The small molecule below binds the protein below.
Small molecule (SMILES): CC(=O)N[C@@H]1[C@@H](O)[C@H](O)[C@@H](CO)O[C@H]1O

Binding-site contacts:
Ligand atom N2 contacts residue THR85 of chain 30.F at 4.5 Å.
Ligand atom N2 contacts residue PRO86 of chain 30.F at 3.9 Å.
Ligand atom C8 contacts residue PRO86 of chain 30.F at 3.6 Å (hydrophobic).
Ligand atom C4 contacts residue ASN175 of chain 30.F at 4.2 Å.
Ligand atom C3 contacts residue THR85 of chain 30.F at 4.3 Å.
Ligand atom C8 contacts residue GLU87 of chain 30.F at 3.6 Å.
Ligand atom O7 contacts residue ASN175 of chain 30.F at 3.5 Å (h-bond).
Ligand atom C5 contacts residue THR85 of chain 30.F at 4.0 Å.
Ligand atom C1 contacts residue GLU174 of chain 30.F at 4.1 Å.
Ligand atom N2 contacts residue ASN175 of chain 30.F at 2.9 Å (h-bond).
Ligand atom O5 contacts residue THR85 of chain 30.F at 4.3 Å.
Ligand atom C7 contacts residue ASN175 of chain 30.F at 3.4 Å.
Ligand atom O4 contacts residue NAG1 of chain 30.K at 2.3 Å (h-bond).
Ligand atom C6 contacts residue NAG1 of chain 30.K at 4.2 Å.
Ligand atom O6 contacts residue THR85 of chain 30.F at 4.4 Å.
Ligand atom C8 contacts residue ASN175 of chain 30.F at 4.5 Å.
Ligand atom C3 contacts residue NAG1 of chain 30.K at 3.7 Å.
Ligand atom O3 contacts residue NAG1 of chain 30.K at 3.9 Å.
Ligand atom C1 contacts residue ASN175 of chain 30.F at 1.4 Å.
Ligand atom C1 contacts residue THR85 of chain 30.F at 3.8 Å.
Ligand atom C2 contacts residue ASN175 of chain 30.F at 2.4 Å.
Ligand atom C8 contacts residue ARG88 of chain 30.F at 4.3 Å.
Ligand atom O5 contacts residue GLU174 of chain 30.F at 3.5 Å (salt-bridge).
Ligand atom C3 contacts residue ASN175 of chain 30.F at 3.8 Å.
Ligand atom C5 contacts residue ASN175 of chain 30.F at 3.6 Å.
Ligand atom C5 contacts residue NAG1 of chain 30.K at 3.8 Å.
Ligand atom C7 contacts residue PRO86 of chain 30.F at 4.3 Å (hydrophobic).
Ligand atom O5 contacts residue ASN175 of chain 30.F at 2.4 Å (h-bond).
Ligand atom C2 contacts residue THR85 of chain 30.F at 4.5 Å.
Ligand atom C4 contacts residue NAG1 of chain 30.K at 3.5 Å.
Ligand atom O6 contacts residue GLU174 of chain 30.F at 3.8 Å.
Ligand atom O6 contacts residue PHE173 of chain 30.F at 4.0 Å.

Sequence of chain 30.F:
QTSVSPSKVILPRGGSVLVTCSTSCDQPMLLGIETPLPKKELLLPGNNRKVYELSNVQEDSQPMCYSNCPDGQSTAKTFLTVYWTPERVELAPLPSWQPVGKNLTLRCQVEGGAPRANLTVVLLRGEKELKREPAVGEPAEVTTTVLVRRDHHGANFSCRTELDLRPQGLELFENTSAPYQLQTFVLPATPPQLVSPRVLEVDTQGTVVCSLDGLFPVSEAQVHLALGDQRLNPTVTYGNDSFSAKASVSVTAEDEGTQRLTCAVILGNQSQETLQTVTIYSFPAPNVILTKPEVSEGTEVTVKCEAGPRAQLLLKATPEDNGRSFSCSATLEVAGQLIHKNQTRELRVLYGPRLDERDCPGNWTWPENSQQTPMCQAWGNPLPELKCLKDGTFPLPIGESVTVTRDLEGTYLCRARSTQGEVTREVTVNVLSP